Sequence of chain 1.J:
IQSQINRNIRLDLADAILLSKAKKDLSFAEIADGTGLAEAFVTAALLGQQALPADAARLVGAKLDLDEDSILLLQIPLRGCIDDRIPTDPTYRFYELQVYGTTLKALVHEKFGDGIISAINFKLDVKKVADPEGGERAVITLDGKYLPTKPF

A protein and the small-molecule ligand that binds it are described below.
Small molecule (SMILES): O=C([O-])C(=O)[O-]

Binding-site contacts:
Ligand atom C1 contacts residue ILE120 of chain 1.J at 3.4 Å (hydrophobic).
Ligand atom O3 contacts residue ARG96 of chain 1.D at 3.1 Å (salt-bridge).
Ligand atom C1 contacts residue ARG96 of chain 1.D at 3.6 Å.
Ligand atom O2 contacts residue ARG96 of chain 1.I at 3.0 Å (salt-bridge).
Ligand atom O4 contacts residue SER122 of chain 1.J at 2.6 Å (h-bond).
Ligand atom O2 contacts residue SER122 of chain 1.J at 3.5 Å (h-bond).
Ligand atom C1 contacts residue LEU151 of chain 1.A at 4.1 Å (hydrophobic).
Ligand atom C2 contacts residue ILE120 of chain 1.J at 3.2 Å (hydrophobic).
Ligand atom O1 contacts residue LEU151 of chain 1.A at 3.2 Å.
Ligand atom O1 contacts residue ILE120 of chain 1.J at 3.8 Å.
Ligand atom C2 contacts residue SER122 of chain 1.J at 3.7 Å.
Ligand atom O3 contacts residue SER122 of chain 1.A at 3.5 Å (h-bond).
Ligand atom O4 contacts residue LEU151 of chain 1.A at 3.6 Å.
Ligand atom O4 contacts residue LEU151 of chain 1.J at 3.4 Å.
Ligand atom O2 contacts residue ILE120 of chain 1.J at 3.5 Å.
Ligand atom O1 contacts residue ILE120 of chain 1.A at 3.6 Å.
Ligand atom C1 contacts residue SER122 of chain 1.A at 3.7 Å.
Ligand atom C1 contacts residue ARG96 of chain 1.I at 3.8 Å.
Ligand atom O3 contacts residue ILE120 of chain 1.J at 4.0 Å.
Ligand atom O4 contacts residue ILE124 of chain 1.J at 4.1 Å.
Ligand atom C2 contacts residue ILE120 of chain 1.A at 3.5 Å (hydrophobic).
Ligand atom O3 contacts residue ILE124 of chain 1.A at 3.9 Å.
Ligand atom O2 contacts residue ARG96 of chain 1.D at 3.0 Å (salt-bridge).
Ligand atom O3 contacts residue ILE120 of chain 1.A at 3.5 Å.
Ligand atom O3 contacts residue ALA123 of chain 1.A at 3.4 Å (h-bond).
Ligand atom O1 contacts residue SER122 of chain 1.A at 2.7 Å (h-bond).
Ligand atom C2 contacts residue ARG96 of chain 1.I at 3.6 Å.
Ligand atom C1 contacts residue ILE120 of chain 1.A at 3.2 Å (hydrophobic).
Ligand atom C2 contacts residue ARG96 of chain 1.D at 3.7 Å.
Ligand atom O2 contacts residue ILE120 of chain 1.A at 4.2 Å.
Ligand atom C2 contacts residue ILE124 of chain 1.J at 4.3 Å (hydrophobic).
Ligand atom O1 contacts residue ILE124 of chain 1.A at 4.1 Å.
Ligand atom O2 contacts residue ILE124 of chain 1.J at 3.9 Å.
Ligand atom O3 contacts residue ARG96 of chain 1.I at 3.0 Å (salt-bridge).
Ligand atom C2 contacts residue LEU151 of chain 1.A at 4.4 Å (hydrophobic).
Ligand atom O2 contacts residue ALA123 of chain 1.J at 3.4 Å (h-bond).
Ligand atom C1 contacts residue ILE124 of chain 1.A at 4.3 Å (hydrophobic).
Ligand atom O4 contacts residue ILE120 of chain 1.J at 3.6 Å.
Ligand atom O1 contacts residue LEU151 of chain 1.J at 4.2 Å.
Ligand atom O4 contacts residue ILE120 of chain 1.A at 3.9 Å.

Sequence of chain 1.D:
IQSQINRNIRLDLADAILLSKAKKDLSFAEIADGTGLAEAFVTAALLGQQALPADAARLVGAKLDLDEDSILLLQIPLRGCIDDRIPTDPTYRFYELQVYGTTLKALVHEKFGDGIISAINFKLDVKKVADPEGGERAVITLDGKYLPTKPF

Sequence of chain 1.I:
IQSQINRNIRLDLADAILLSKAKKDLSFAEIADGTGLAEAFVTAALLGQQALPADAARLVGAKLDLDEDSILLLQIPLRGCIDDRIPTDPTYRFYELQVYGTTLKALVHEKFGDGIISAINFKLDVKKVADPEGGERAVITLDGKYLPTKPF

Sequence of chain 1.A:
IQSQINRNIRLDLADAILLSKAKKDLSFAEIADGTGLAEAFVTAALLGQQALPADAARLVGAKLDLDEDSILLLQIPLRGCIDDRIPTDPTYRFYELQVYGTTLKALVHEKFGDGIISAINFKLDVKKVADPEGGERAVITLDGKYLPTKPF